Sequence of chain 1.C:
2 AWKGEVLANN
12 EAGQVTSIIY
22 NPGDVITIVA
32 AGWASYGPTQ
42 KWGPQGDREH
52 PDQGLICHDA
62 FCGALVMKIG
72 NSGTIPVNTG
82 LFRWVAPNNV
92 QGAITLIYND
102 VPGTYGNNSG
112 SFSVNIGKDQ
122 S

Binding-site contacts:
Ligand atom C3' contacts residue HIS51 of chain 1.C at 3.8 Å.
Ligand atom C6' contacts residue HIS51 of chain 1.C at 3.7 Å.
Ligand atom C5 contacts residue HIS51 of chain 1.C at 4.0 Å.
Ligand atom C5 contacts residue GLN54 of chain 1.C at 3.7 Å.
Ligand atom O2 contacts residue TYR37 of chain 1.C at 4.1 Å.
Ligand atom O6 contacts residue HIS51 of chain 1.C at 2.9 Å (h-bond).
Ligand atom O5 contacts residue TYR37 of chain 1.C at 3.5 Å.
Ligand atom C1' contacts residue TYR37 of chain 1.C at 4.0 Å (hydrophobic).
Ligand atom C4 contacts residue CA1 of chain 1.I at 3.5 Å.
Ligand atom C4 contacts residue THR105 of chain 1.C at 3.6 Å.
Ligand atom O3 contacts residue ASN108 of chain 1.C at 3.1 Å (h-bond).
Ligand atom O3 contacts residue THR105 of chain 1.C at 3.5 Å (h-bond).
Ligand atom C2 contacts residue TYR37 of chain 1.C at 3.5 Å (hydrophobic).
Ligand atom O4 contacts residue ASP101 of chain 1.C at 2.7 Å (salt-bridge).
Ligand atom O5 contacts residue HIS51 of chain 1.C at 3.4 Å (h-bond).
Ligand atom C3 contacts residue TYR37 of chain 1.C at 4.0 Å (hydrophobic).
Ligand atom C6 contacts residue ASP101 of chain 1.C at 3.6 Å.
Ligand atom O4 contacts residue TYR37 of chain 1.C at 3.2 Å (h-bond).
Ligand atom C6 contacts residue VAL102 of chain 1.C at 3.8 Å (hydrophobic).
Ligand atom C6 contacts residue HIS51 of chain 1.C at 3.6 Å.
Ligand atom O3 contacts residue CA1 of chain 1.I at 2.6 Å.
Ligand atom C6 contacts residue GLN54 of chain 1.C at 3.7 Å.
Ligand atom C4' contacts residue HIS51 of chain 1.C at 3.9 Å.
Ligand atom O2 contacts residue ASN108 of chain 1.C at 3.3 Å (h-bond).
Ligand atom O3 contacts residue TYR37 of chain 1.C at 3.6 Å.
Ligand atom C2' contacts residue HIS51 of chain 1.C at 3.7 Å.
Ligand atom C2 contacts residue CA1 of chain 1.I at 4.0 Å.
Ligand atom C1 contacts residue TYR37 of chain 1.C at 4.0 Å (hydrophobic).
Ligand atom O6 contacts residue VAL102 of chain 1.C at 3.9 Å.
Ligand atom C3 contacts residue CA1 of chain 1.I at 3.5 Å.
Ligand atom O4 contacts residue THR105 of chain 1.C at 3.5 Å (h-bond).
Ligand atom C4 contacts residue ASP101 of chain 1.C at 3.7 Å.
Ligand atom C6' contacts residue TYR37 of chain 1.C at 4.0 Å (hydrophobic).
Ligand atom C1' contacts residue HIS51 of chain 1.C at 3.6 Å.
Ligand atom O1 contacts residue TYR37 of chain 1.C at 3.4 Å.
Ligand atom C2 contacts residue ASN108 of chain 1.C at 4.0 Å.
Ligand atom C5' contacts residue HIS51 of chain 1.C at 3.8 Å.
Ligand atom O6 contacts residue GLN54 of chain 1.C at 2.8 Å (h-bond).
Ligand atom O4 contacts residue CA1 of chain 1.I at 2.6 Å.
Ligand atom C4 contacts residue TYR37 of chain 1.C at 4.2 Å (hydrophobic).

The small molecule below binds the protein below.
Small molecule (SMILES): O=[N+]([O-])c1ccc(O[C@@H]2O[C@H](CO)[C@H](O)[C@H](O)[C@H]2O)cc1